The small molecule below binds the protein below.
Small molecule (SMILES): CC(=O)N[C@H]1[C@H](O[C@H]2[C@H](O)[C@@H](NC(C)=O)CO[C@@H]2CO)O[C@H](CO)[C@@H](O[C@@H]2O[C@H](CO)[C@@H](O)[C@H](O)[C@@H]2O)[C@@H]1O

Binding-site contacts:
Ligand atom C2 contacts residue ASN105 of chain 36.E at 2.5 Å.
Ligand atom O5 contacts residue ASN105 of chain 36.E at 2.4 Å (h-bond).
Ligand atom C6 contacts residue VAL95 of chain 36.E at 3.6 Å (hydrophobic).
Ligand atom C7 contacts residue ASN105 of chain 36.E at 3.6 Å.
Ligand atom O5 contacts residue VAL95 of chain 36.E at 4.5 Å.
Ligand atom C3 contacts residue ASN105 of chain 36.E at 3.8 Å.
Ligand atom C4 contacts residue ASN105 of chain 36.E at 4.3 Å.
Ligand atom O6 contacts residue VAL95 of chain 36.E at 2.9 Å (h-bond).
Ligand atom C1 contacts residue ASN105 of chain 36.E at 1.4 Å.
Ligand atom O6 contacts residue ALA96 of chain 36.E at 4.3 Å.
Ligand atom C8 contacts residue TYR50 of chain 36.E at 4.1 Å (hydrophobic).
Ligand atom C5 contacts residue VAL95 of chain 36.E at 4.5 Å (hydrophobic).
Ligand atom C5 contacts residue ASN105 of chain 36.E at 3.6 Å.
Ligand atom O7 contacts residue ASN105 of chain 36.E at 4.0 Å.
Ligand atom C8 contacts residue PRO48 of chain 36.E at 4.4 Å (hydrophobic).
Ligand atom N2 contacts residue ASN105 of chain 36.E at 2.9 Å (h-bond).
Ligand atom O5 contacts residue ALA96 of chain 36.E at 4.5 Å.

Sequence of chain 36.E:
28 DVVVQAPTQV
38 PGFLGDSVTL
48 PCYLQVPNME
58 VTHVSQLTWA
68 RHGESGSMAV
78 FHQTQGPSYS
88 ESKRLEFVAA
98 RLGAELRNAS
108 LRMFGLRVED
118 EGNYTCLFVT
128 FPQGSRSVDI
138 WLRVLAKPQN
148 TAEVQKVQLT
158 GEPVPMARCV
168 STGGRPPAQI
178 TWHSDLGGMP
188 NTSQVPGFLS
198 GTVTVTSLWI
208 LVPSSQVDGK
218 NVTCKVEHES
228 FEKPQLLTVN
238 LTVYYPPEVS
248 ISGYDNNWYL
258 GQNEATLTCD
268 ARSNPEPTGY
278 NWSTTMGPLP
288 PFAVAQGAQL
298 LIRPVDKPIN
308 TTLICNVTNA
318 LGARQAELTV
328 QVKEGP